The small molecule below binds the protein below.
Small molecule (SMILES): OC[C@H]1O[C@@H](O)[C@H](O)[C@@H](O)[C@@H]1O

Sequence of chain 1.A:
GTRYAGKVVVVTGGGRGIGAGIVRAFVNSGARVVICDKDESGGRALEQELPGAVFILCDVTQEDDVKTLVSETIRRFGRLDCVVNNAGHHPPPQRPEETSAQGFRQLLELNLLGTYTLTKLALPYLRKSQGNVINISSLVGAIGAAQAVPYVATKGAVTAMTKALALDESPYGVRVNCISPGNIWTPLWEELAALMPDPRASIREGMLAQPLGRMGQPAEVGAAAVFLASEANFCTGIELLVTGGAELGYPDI

Binding-site contacts:
Ligand atom O1 contacts residue THR191 of chain 1.A at 4.0 Å.
Ligand atom C6 contacts residue PRO192 of chain 1.A at 3.9 Å (hydrophobic).
Ligand atom O6 contacts residue TRP190 of chain 1.A at 4.4 Å.
Ligand atom O5 contacts residue TRP190 of chain 1.A at 3.6 Å (h-bond).
Ligand atom C4 contacts residue TRP190 of chain 1.A at 4.2 Å (hydrophobic).
Ligand atom C1 contacts residue TRP190 of chain 1.A at 3.5 Å (hydrophobic).
Ligand atom O4 contacts residue TRP190 of chain 1.A at 3.4 Å (h-bond).
Ligand atom C1 contacts residue PRO192 of chain 1.A at 4.0 Å (hydrophobic).
Ligand atom C1 contacts residue PRO223 of chain 1.A at 4.2 Å (hydrophobic).
Ligand atom O6 contacts residue THR191 of chain 1.A at 3.7 Å.
Ligand atom O5 contacts residue PRO192 of chain 1.A at 3.3 Å.
Ligand atom C6 contacts residue GLU195 of chain 1.A at 3.3 Å.
Ligand atom O1 contacts residue TRP190 of chain 1.A at 4.0 Å.
Ligand atom O6 contacts residue PRO192 of chain 1.A at 3.6 Å.
Ligand atom C6 contacts residue TRP190 of chain 1.A at 3.3 Å (hydrophobic).
Ligand atom C1 contacts residue THR191 of chain 1.A at 4.0 Å.
Ligand atom C5 contacts residue THR191 of chain 1.A at 4.0 Å.
Ligand atom C6 contacts residue THR191 of chain 1.A at 3.5 Å.
Ligand atom O5 contacts residue THR191 of chain 1.A at 3.4 Å.
Ligand atom C5 contacts residue TRP190 of chain 1.A at 3.6 Å (hydrophobic).
Ligand atom O1 contacts residue PRO192 of chain 1.A at 3.5 Å.
Ligand atom O1 contacts residue GLY22 of chain 1.A at 3.3 Å.
Ligand atom C5 contacts residue PRO192 of chain 1.A at 4.4 Å (hydrophobic).
Ligand atom O6 contacts residue GLU195 of chain 1.A at 2.5 Å (salt-bridge).
Ligand atom O1 contacts residue PRO223 of chain 1.A at 3.7 Å.
Ligand atom O2 contacts residue PRO223 of chain 1.A at 4.5 Å.